Binding-site contacts:
Ligand atom O5 contacts residue ASN82 of chain 3.B at 2.3 Å (h-bond).
Ligand atom C8 contacts residue ASN79 of chain 3.B at 3.4 Å.
Ligand atom O3 contacts residue GLU72 of chain 3.B at 3.9 Å.
Ligand atom C8 contacts residue GLU72 of chain 3.B at 3.4 Å.
Ligand atom O7 contacts residue GLU72 of chain 3.B at 4.0 Å.
Ligand atom C7 contacts residue ASN79 of chain 3.B at 3.6 Å.
Ligand atom O7 contacts residue ASN79 of chain 3.B at 3.9 Å.
Ligand atom N2 contacts residue ASN82 of chain 3.B at 3.0 Å (h-bond).
Ligand atom N2 contacts residue GLY78 of chain 3.B at 4.5 Å.
Ligand atom C7 contacts residue ASN82 of chain 3.B at 4.0 Å.
Ligand atom C7 contacts residue GLU72 of chain 3.B at 3.8 Å.
Ligand atom C4 contacts residue ASN82 of chain 3.B at 4.2 Å.
Ligand atom C5 contacts residue ASN82 of chain 3.B at 3.6 Å.
Ligand atom C3 contacts residue ASN82 of chain 3.B at 3.8 Å.
Ligand atom N2 contacts residue ASN79 of chain 3.B at 4.3 Å.
Ligand atom C2 contacts residue ASN82 of chain 3.B at 2.5 Å.
Ligand atom C8 contacts residue GLY78 of chain 3.B at 4.1 Å.
Ligand atom C8 contacts residue LYS75 of chain 3.B at 4.0 Å.
Ligand atom C1 contacts residue ASN82 of chain 3.B at 1.4 Å.

A small-molecule ligand and the protein it binds are described below.
Small molecule (SMILES): CC(=O)N[C@@H]1[C@@H](O)[C@H](O)[C@@H](CO)O[C@H]1O

Sequence of chain 3.B:
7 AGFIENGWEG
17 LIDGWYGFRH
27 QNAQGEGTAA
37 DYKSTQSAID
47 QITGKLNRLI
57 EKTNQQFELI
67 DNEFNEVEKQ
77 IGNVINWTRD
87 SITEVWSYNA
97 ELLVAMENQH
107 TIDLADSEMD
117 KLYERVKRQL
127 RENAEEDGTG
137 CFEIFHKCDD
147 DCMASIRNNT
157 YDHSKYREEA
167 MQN